Sequence of chain 1.H:
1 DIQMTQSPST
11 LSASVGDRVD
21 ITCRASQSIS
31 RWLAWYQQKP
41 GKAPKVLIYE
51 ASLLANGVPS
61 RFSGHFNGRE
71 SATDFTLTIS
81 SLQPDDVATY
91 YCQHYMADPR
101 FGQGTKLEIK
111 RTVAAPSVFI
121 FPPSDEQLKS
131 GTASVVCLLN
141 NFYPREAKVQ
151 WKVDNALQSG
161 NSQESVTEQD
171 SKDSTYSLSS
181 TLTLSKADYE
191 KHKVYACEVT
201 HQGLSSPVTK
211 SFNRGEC

Sequence of chain 1.E:
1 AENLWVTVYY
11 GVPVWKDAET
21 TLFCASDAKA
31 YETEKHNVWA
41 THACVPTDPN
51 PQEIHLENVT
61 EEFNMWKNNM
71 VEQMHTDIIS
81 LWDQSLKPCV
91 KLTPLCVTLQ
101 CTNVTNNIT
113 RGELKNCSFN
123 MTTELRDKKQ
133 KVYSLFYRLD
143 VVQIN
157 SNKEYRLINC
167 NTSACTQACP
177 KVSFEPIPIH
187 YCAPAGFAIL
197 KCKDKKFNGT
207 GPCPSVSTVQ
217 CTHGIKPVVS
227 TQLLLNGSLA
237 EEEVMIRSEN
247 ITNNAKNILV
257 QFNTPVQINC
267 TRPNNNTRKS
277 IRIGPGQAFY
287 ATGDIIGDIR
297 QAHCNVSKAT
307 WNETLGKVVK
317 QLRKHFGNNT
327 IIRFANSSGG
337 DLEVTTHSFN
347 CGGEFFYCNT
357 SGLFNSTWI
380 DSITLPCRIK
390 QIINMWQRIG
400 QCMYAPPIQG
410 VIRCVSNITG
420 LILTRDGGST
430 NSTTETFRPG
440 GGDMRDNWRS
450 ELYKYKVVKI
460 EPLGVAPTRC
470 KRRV

Binding-site contacts:
Ligand atom O6 contacts residue GLU50 of chain 1.G at 2.6 Å (salt-bridge).
Ligand atom O2 contacts residue ALA97 of chain 1.H at 3.0 Å.
Ligand atom O2 contacts residue LYS99 of chain 1.G at 3.1 Å (salt-bridge).
Ligand atom O4 contacts residue TYR58 of chain 1.G at 3.5 Å.
Ligand atom C6 contacts residue GLU50 of chain 1.G at 3.2 Å.
Ligand atom C7 contacts residue ASN246 of chain 1.E at 3.2 Å.
Ligand atom O2 contacts residue ASP98 of chain 1.H at 2.7 Å (salt-bridge).
Ligand atom O2 contacts residue SER104 of chain 1.G at 2.7 Å (h-bond).
Ligand atom C6 contacts residue ASN249 of chain 1.E at 3.7 Å.
Ligand atom O4 contacts residue PRO99 of chain 1.H at 3.5 Å.
Ligand atom C2 contacts residue TYR58 of chain 1.G at 3.6 Å (hydrophobic).
Ligand atom C4 contacts residue ALA97 of chain 1.H at 3.3 Å (hydrophobic).
Ligand atom C4 contacts residue ASN107 of chain 1.G at 3.4 Å.
Ligand atom C2 contacts residue ASP98 of chain 1.H at 3.3 Å.
Ligand atom O6 contacts residue LYS99 of chain 1.G at 2.9 Å (salt-bridge).
Ligand atom C5 contacts residue ALA97 of chain 1.H at 3.5 Å (hydrophobic).
Ligand atom O6 contacts residue ASN107 of chain 1.G at 3.4 Å (h-bond).
Ligand atom C5 contacts residue ASN246 of chain 1.E at 3.6 Å.
Ligand atom C2 contacts residue ASN246 of chain 1.E at 2.5 Å.
Ligand atom O5 contacts residue ASN246 of chain 1.E at 2.3 Å (h-bond).
Ligand atom O4 contacts residue ALA97 of chain 1.H at 2.7 Å (h-bond).
Ligand atom C2 contacts residue SER104 of chain 1.G at 3.7 Å.
Ligand atom C3 contacts residue ALA97 of chain 1.H at 3.2 Å (hydrophobic).
Ligand atom O6 contacts residue TYR58 of chain 1.G at 3.3 Å (h-bond).
Ligand atom C3 contacts residue TYR95 of chain 1.H at 3.4 Å (hydrophobic).
Ligand atom C1 contacts residue TYR58 of chain 1.G at 3.1 Å (hydrophobic).
Ligand atom C8 contacts residue TYR105 of chain 1.G at 3.3 Å (hydrophobic).
Ligand atom O3 contacts residue ASN107 of chain 1.G at 3.7 Å.
Ligand atom C6 contacts residue ASN107 of chain 1.G at 3.4 Å.
Ligand atom C8 contacts residue ASN246 of chain 1.E at 3.7 Å.
Ligand atom N2 contacts residue ASN246 of chain 1.E at 3.1 Å (h-bond).
Ligand atom O7 contacts residue ASN246 of chain 1.E at 3.3 Å (h-bond).
Ligand atom O5 contacts residue ASN249 of chain 1.E at 3.7 Å.
Ligand atom C6 contacts residue TYR58 of chain 1.G at 3.4 Å (hydrophobic).
Ligand atom C1 contacts residue ASN246 of chain 1.E at 1.4 Å.
Ligand atom O4 contacts residue ASN107 of chain 1.G at 2.9 Å (h-bond).
Ligand atom O3 contacts residue ALA97 of chain 1.H at 3.6 Å.
Ligand atom O5 contacts residue LYS99 of chain 1.G at 3.7 Å.
Ligand atom O7 contacts residue SER104 of chain 1.G at 3.7 Å.
Ligand atom O3 contacts residue TYR95 of chain 1.H at 2.7 Å (h-bond).

This small molecule binds to this protein.
Small molecule (SMILES): CC(=O)N[C@H]1[C@H](O[C@H]2[C@H](O)[C@@H](NC(C)=O)CO[C@@H]2CO)O[C@H](CO)[C@@H](O[C@@H]2O[C@H](CO[C@H]3O[C@H](CO[C@H]4O[C@H](CO)[C@@H](O)[C@H](O)[C@@H]4O)[C@@H](O)[C@H](O[C@H]4O[C@H](CO)[C@@H](O)[C@H](O)[C@@H]4O)[C@@H]3O)[C@@H](O)[C@H](O[C@H]3O[C@H](CO)[C@@H](O)[C@H](O)[C@@H]3O)[C@@H]2O)[C@@H]1O

Sequence of chain 1.G:
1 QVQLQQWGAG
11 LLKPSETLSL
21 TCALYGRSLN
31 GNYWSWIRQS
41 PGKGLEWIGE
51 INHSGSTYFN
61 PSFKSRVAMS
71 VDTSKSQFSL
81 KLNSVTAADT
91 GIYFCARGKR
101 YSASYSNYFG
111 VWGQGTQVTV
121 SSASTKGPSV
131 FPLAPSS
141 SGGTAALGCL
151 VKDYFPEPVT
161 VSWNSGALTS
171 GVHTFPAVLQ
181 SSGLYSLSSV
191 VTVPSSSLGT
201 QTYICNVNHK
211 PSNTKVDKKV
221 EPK